Sequence of chain 2.B:
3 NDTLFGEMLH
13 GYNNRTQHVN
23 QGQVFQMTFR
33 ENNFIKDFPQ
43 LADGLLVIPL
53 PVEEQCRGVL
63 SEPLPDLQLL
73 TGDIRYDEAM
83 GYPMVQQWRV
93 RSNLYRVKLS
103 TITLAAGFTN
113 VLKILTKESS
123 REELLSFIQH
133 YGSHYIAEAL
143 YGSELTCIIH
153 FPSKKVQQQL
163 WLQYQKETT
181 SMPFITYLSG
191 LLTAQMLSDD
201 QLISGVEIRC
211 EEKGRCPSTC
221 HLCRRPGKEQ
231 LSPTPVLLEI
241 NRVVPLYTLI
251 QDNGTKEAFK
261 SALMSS

Binding-site contacts:
Ligand atom O5 contacts residue ASN16 of chain 2.B at 3.6 Å.
Ligand atom N2 contacts residue ASN16 of chain 2.B at 4.0 Å.
Ligand atom C2 contacts residue ASN16 of chain 2.B at 3.9 Å.
Ligand atom C1 contacts residue ASN16 of chain 2.B at 3.2 Å.
Ligand atom C8 contacts residue LEU263 of chain 2.B at 4.4 Å (hydrophobic).
Ligand atom C1 contacts residue HIS136 of chain 2.B at 4.4 Å.
Ligand atom O7 contacts residue ASN16 of chain 2.B at 3.9 Å.
Ligand atom C7 contacts residue ASN16 of chain 2.B at 4.0 Å.
Ligand atom C8 contacts residue MET264 of chain 2.B at 4.5 Å (hydrophobic).

The small molecule below binds the protein below.
Small molecule (SMILES): CC(=O)N[C@@H]1[C@@H](O)[C@H](O)[C@@H](CO)O[C@H]1O